Sequence of chain 1.E:
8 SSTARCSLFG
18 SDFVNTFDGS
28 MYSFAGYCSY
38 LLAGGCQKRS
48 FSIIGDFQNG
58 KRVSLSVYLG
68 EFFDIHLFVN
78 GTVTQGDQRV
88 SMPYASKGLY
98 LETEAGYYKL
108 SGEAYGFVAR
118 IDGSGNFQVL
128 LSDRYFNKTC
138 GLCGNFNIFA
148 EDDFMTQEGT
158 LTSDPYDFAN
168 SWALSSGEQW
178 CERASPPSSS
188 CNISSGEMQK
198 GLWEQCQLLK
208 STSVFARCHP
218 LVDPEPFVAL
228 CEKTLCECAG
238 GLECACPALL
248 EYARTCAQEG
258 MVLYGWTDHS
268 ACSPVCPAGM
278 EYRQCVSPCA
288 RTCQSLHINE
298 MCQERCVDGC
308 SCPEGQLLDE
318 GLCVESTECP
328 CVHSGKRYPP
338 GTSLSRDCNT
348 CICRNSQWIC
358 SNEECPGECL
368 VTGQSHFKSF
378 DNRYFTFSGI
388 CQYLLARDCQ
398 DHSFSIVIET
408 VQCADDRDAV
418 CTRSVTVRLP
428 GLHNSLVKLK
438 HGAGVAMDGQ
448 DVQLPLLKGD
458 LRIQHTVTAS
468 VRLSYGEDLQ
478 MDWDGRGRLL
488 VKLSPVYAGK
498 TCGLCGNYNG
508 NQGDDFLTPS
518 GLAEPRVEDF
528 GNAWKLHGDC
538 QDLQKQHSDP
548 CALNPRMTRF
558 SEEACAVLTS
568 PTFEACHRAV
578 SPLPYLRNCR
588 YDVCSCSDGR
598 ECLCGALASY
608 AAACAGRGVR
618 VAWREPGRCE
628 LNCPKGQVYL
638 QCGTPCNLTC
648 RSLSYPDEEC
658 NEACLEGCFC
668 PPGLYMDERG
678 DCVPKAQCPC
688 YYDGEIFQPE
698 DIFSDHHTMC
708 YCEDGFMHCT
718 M

This protein binds this small molecule.
Small molecule (SMILES): CC(=O)N[C@@H]1[C@@H](O)[C@H](O)[C@@H](CO)O[C@H]1O

Binding-site contacts:
Ligand atom C3 contacts residue ASN134 of chain 1.E at 3.7 Å.
Ligand atom N2 contacts residue ASN134 of chain 1.E at 2.8 Å (h-bond).
Ligand atom C8 contacts residue ASN134 of chain 1.E at 4.2 Å.
Ligand atom C7 contacts residue PHE133 of chain 1.E at 4.3 Å (hydrophobic).
Ligand atom C4 contacts residue ASN134 of chain 1.E at 4.2 Å.
Ligand atom C2 contacts residue ASN134 of chain 1.E at 2.4 Å.
Ligand atom C7 contacts residue ASN134 of chain 1.E at 3.1 Å.
Ligand atom C5 contacts residue ASN134 of chain 1.E at 3.6 Å.
Ligand atom O5 contacts residue ASN134 of chain 1.E at 2.4 Å (h-bond).
Ligand atom C1 contacts residue ASN134 of chain 1.E at 1.4 Å.
Ligand atom O7 contacts residue PHE133 of chain 1.E at 3.9 Å.
Ligand atom C8 contacts residue PHE133 of chain 1.E at 3.8 Å (hydrophobic).
Ligand atom O7 contacts residue ASN134 of chain 1.E at 3.0 Å (h-bond).